This small molecule binds to this protein.
Small molecule (SMILES): CC(=O)N[C@@H]1[C@@H](O)[C@H](O)[C@@H](CO)O[C@H]1O

Binding-site contacts:
Ligand atom O7 contacts residue ASN65 of chain 1.A at 4.2 Å.
Ligand atom C8 contacts residue TRP357 of chain 1.A at 3.5 Å (hydrophobic).
Ligand atom C4 contacts residue TRP357 of chain 1.A at 4.4 Å (hydrophobic).
Ligand atom O3 contacts residue TRP357 of chain 1.A at 3.6 Å.
Ligand atom C2 contacts residue TRP357 of chain 1.A at 3.9 Å (hydrophobic).
Ligand atom C3 contacts residue ASN65 of chain 1.A at 3.8 Å.
Ligand atom C5 contacts residue TRP357 of chain 1.A at 4.4 Å (hydrophobic).
Ligand atom C7 contacts residue ASN65 of chain 1.A at 3.8 Å.
Ligand atom O4 contacts residue TRP357 of chain 1.A at 4.1 Å.
Ligand atom C4 contacts residue ASN65 of chain 1.A at 4.3 Å.
Ligand atom O5 contacts residue ASN65 of chain 1.A at 2.3 Å (h-bond).
Ligand atom C7 contacts residue TRP357 of chain 1.A at 3.9 Å (hydrophobic).
Ligand atom C1 contacts residue ASN65 of chain 1.A at 1.4 Å.
Ligand atom C3 contacts residue TRP357 of chain 1.A at 3.5 Å (hydrophobic).
Ligand atom C1 contacts residue TRP357 of chain 1.A at 3.7 Å (hydrophobic).
Ligand atom C2 contacts residue ASN65 of chain 1.A at 2.5 Å.
Ligand atom N2 contacts residue ASN65 of chain 1.A at 2.9 Å (h-bond).
Ligand atom N2 contacts residue TRP357 of chain 1.A at 3.3 Å (h-bond).
Ligand atom O6 contacts residue ASN65 of chain 1.A at 4.4 Å.
Ligand atom C5 contacts residue ASN65 of chain 1.A at 3.6 Å.

Sequence of chain 1.A:
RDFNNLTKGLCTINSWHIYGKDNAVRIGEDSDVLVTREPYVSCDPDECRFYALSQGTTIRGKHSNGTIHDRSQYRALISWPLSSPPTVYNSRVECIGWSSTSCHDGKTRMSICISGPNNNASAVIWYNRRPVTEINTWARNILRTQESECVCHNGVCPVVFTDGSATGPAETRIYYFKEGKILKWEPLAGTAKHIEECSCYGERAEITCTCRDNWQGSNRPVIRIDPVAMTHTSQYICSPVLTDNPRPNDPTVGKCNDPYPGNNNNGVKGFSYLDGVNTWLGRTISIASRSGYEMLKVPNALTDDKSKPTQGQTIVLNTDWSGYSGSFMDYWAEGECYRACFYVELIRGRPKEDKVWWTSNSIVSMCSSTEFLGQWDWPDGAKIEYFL